Binding-site contacts:
Ligand atom O1P contacts residue GLY236 of chain 1.D at 2.9 Å (h-bond).
Ligand atom C4' contacts residue ASP213 of chain 1.D at 3.6 Å.
Ligand atom N1 contacts residue I131 of chain 1.P at 3.5 Å.
Ligand atom O6 contacts residue MET263 of chain 1.D at 3.2 Å (h-bond).
Ligand atom N1 contacts residue GLU290 of chain 1.D at 2.7 Å (salt-bridge).
Ligand atom O3' contacts residue MET234 of chain 1.D at 3.4 Å (h-bond).
Ligand atom C8 contacts residue MET53 of chain 1.D at 3.5 Å (hydrophobic).
Ligand atom C2 contacts residue OCS180 of chain 1.D at 2.9 Å.
Ligand atom O3P contacts residue TYR260 of chain 1.D at 2.6 Å (h-bond).
Ligand atom O3P contacts residue SER237 of chain 1.D at 3.1 Å (h-bond).
Ligand atom C3' contacts residue SER51 of chain 1.D at 3.6 Å.
Ligand atom C5 contacts residue ILE179 of chain 1.D at 3.4 Å (hydrophobic).
Ligand atom O6 contacts residue GLY291 of chain 1.D at 3.4 Å.
Ligand atom C3' contacts residue ASP213 of chain 1.D at 3.4 Å.
Ligand atom C6 contacts residue GLU290 of chain 1.D at 3.7 Å.
Ligand atom O5' contacts residue GLY177 of chain 1.D at 3.6 Å.
Ligand atom O3P contacts residue SER178 of chain 1.D at 2.8 Å (h-bond).
Ligand atom C2 contacts residue GLU290 of chain 1.D at 3.5 Å.
Ligand atom C4 contacts residue I131 of chain 1.P at 3.6 Å.
Ligand atom C2 contacts residue I131 of chain 1.P at 3.6 Å.
Ligand atom O6 contacts residue GLY264 of chain 1.D at 2.8 Å (h-bond).
Ligand atom O2P contacts residue GLY215 of chain 1.D at 2.8 Å (h-bond).
Ligand atom N7 contacts residue ILE179 of chain 1.D at 3.6 Å.
Ligand atom O2' contacts residue ASP213 of chain 1.D at 2.4 Å (salt-bridge).
Ligand atom C4 contacts residue ILE179 of chain 1.D at 3.6 Å (hydrophobic).
Ligand atom O3' contacts residue SER51 of chain 1.D at 2.8 Å (h-bond).
Ligand atom N7 contacts residue MET263 of chain 1.D at 3.0 Å (h-bond).
Ligand atom O6 contacts residue GLY262 of chain 1.D at 3.2 Å.
Ligand atom C5 contacts residue MET263 of chain 1.D at 3.7 Å (hydrophobic).
Ligand atom N7 contacts residue GLY262 of chain 1.D at 3.4 Å.
Ligand atom N3 contacts residue I131 of chain 1.P at 3.3 Å (h-bond).
Ligand atom O1P contacts residue SER237 of chain 1.D at 3.6 Å (h-bond).
Ligand atom O3' contacts residue ASP213 of chain 1.D at 2.5 Å (salt-bridge).
Ligand atom O2' contacts residue ASN152 of chain 1.D at 3.7 Å.
Ligand atom O5' contacts residue GLY214 of chain 1.D at 3.5 Å.
Ligand atom C2' contacts residue ASP213 of chain 1.D at 3.6 Å.
Ligand atom O2P contacts residue GLY177 of chain 1.D at 3.6 Å.
Ligand atom C5' contacts residue TYR260 of chain 1.D at 3.5 Å (hydrophobic).
Ligand atom O2P contacts residue SER178 of chain 1.D at 3.0 Å (h-bond).
Ligand atom N1 contacts residue OCS180 of chain 1.D at 3.6 Å.

A protein and the small-molecule ligand that binds it are described below.
Small molecule (SMILES): O=c1[nH]cnc2c1ncn2[C@@H]1O[C@H](COP(=O)(O)O)[C@@H](O)[C@H]1O

Sequence of chain 1.D:
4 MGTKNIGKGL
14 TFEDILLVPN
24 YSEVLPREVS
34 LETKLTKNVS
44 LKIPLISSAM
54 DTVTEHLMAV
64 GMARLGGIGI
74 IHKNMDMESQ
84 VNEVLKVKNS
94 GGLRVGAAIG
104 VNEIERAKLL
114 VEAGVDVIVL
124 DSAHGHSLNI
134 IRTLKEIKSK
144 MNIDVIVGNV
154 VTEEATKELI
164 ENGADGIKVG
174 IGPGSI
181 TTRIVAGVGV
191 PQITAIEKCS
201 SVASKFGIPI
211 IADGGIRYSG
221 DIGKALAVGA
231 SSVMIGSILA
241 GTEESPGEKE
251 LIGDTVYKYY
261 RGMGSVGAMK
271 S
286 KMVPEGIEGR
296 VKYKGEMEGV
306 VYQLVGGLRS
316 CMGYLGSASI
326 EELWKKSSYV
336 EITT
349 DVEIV